Binding-site contacts:
Ligand atom O1D contacts residue PHE46 of chain 1.G at 3.8 Å.
Ligand atom C1D contacts residue PHE43 of chain 1.G at 3.7 Å (hydrophobic).
Ligand atom CMD contacts residue TYR42 of chain 1.G at 3.4 Å (hydrophobic).
Ligand atom CHD contacts residue PHE43 of chain 1.G at 3.4 Å (hydrophobic).
Ligand atom O2D contacts residue HIS45 of chain 1.G at 2.8 Å (h-bond).
Ligand atom CHC contacts residue LEU101 of chain 1.G at 3.5 Å (hydrophobic).
Ligand atom CMC contacts residue ASN97 of chain 1.G at 3.5 Å.
Ligand atom CHA contacts residue LEU91 of chain 1.G at 3.7 Å (hydrophobic).
Ligand atom CAB contacts residue LEU136 of chain 1.G at 3.7 Å (hydrophobic).
Ligand atom CAD contacts residue LEU91 of chain 1.G at 3.6 Å (hydrophobic).
Ligand atom ND contacts residue LEU91 of chain 1.G at 3.8 Å.
Ligand atom CBA contacts residue LEU86 of chain 1.G at 3.6 Å (hydrophobic).
Ligand atom C4D contacts residue HIS58 of chain 1.G at 3.2 Å.
Ligand atom NI contacts residue HIS87 of chain 1.G at 3.4 Å.
Ligand atom CHD contacts residue VAL93 of chain 1.G at 3.7 Å (hydrophobic).
Ligand atom C3C contacts residue VAL93 of chain 1.G at 3.8 Å (hydrophobic).
Ligand atom C1B contacts residue HIS87 of chain 1.G at 3.8 Å.
Ligand atom CHA contacts residue HIS58 of chain 1.G at 3.3 Å.
Ligand atom C2B contacts residue LEU136 of chain 1.G at 3.6 Å (hydrophobic).
Ligand atom C2D contacts residue PHE43 of chain 1.G at 3.8 Å (hydrophobic).
Ligand atom CHC contacts residue PHE98 of chain 1.G at 3.6 Å (hydrophobic).
Ligand atom CMD contacts residue PHE43 of chain 1.G at 3.6 Å (hydrophobic).
Ligand atom C1A contacts residue HIS58 of chain 1.G at 3.3 Å.
Ligand atom CBC contacts residue MET32 of chain 1.G at 3.8 Å (hydrophobic).
Ligand atom C3D contacts residue LEU91 of chain 1.G at 3.8 Å (hydrophobic).
Ligand atom CAC contacts residue VAL93 of chain 1.G at 3.5 Å (hydrophobic).
Ligand atom C3A contacts residue LEU83 of chain 1.G at 3.8 Å (hydrophobic).
Ligand atom ND contacts residue HIS58 of chain 1.G at 3.3 Å.
Ligand atom NI contacts residue HIS58 of chain 1.G at 3.7 Å.
Ligand atom CAA contacts residue LYS61 of chain 1.G at 3.8 Å.
Ligand atom NC contacts residue HIS87 of chain 1.G at 3.8 Å.
Ligand atom NB contacts residue HIS87 of chain 1.G at 3.5 Å.
Ligand atom C4C contacts residue VAL93 of chain 1.G at 3.8 Å (hydrophobic).
Ligand atom CMA contacts residue LYS61 of chain 1.G at 3.4 Å.
Ligand atom CGD contacts residue HIS45 of chain 1.G at 3.8 Å.
Ligand atom NA contacts residue HIS58 of chain 1.G at 3.5 Å.
Ligand atom C3B contacts residue LEU136 of chain 1.G at 3.5 Å (hydrophobic).
Ligand atom NA contacts residue HIS87 of chain 1.G at 3.7 Å.
Ligand atom C1D contacts residue HIS58 of chain 1.G at 3.8 Å.
Ligand atom C4D contacts residue LEU91 of chain 1.G at 3.5 Å (hydrophobic).

Sequence of chain 1.G:
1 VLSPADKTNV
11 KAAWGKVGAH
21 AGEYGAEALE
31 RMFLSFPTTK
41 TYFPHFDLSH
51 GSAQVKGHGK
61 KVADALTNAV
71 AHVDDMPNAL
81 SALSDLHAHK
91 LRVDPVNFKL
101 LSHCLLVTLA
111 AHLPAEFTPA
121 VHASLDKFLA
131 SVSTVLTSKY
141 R

The protein below binds the small molecule below.
Small molecule (SMILES): C=CC1=C(C)C2=N3->[Ni]45<-N6=C(C=c7c(C)c(C=C)c(n74)=C2)C(C)=C(CCC(=O)O)C6=Cc2c(CCC(=O)O)c(C)c(n25)C=C13